Binding-site contacts:
Ligand atom O2' contacts residue VAL29 of chain 1.A at 2.7 Å (h-bond).
Ligand atom O2A contacts residue TYR32 of chain 1.A at 3.5 Å.
Ligand atom O6 contacts residue LYS117 of chain 1.A at 3.3 Å.
Ligand atom O2G contacts residue THR35 of chain 1.A at 3.0 Å (h-bond).
Ligand atom PB contacts residue MG1 of chain 1.J at 3.2 Å.
Ligand atom N3B contacts residue GLY13 of chain 1.A at 3.1 Å (h-bond).
Ligand atom N3 contacts residue GOL1 of chain 1.H at 3.2 Å (h-bond).
Ligand atom C1' contacts residue GOL1 of chain 1.H at 3.4 Å.
Ligand atom O1B contacts residue GLY13 of chain 1.A at 3.5 Å (h-bond).
Ligand atom O6 contacts residue ASN116 of chain 1.A at 3.3 Å (h-bond).
Ligand atom O1B contacts residue LYS16 of chain 1.A at 2.8 Å (salt-bridge).
Ligand atom O2G contacts residue MG1 of chain 1.J at 2.0 Å.
Ligand atom O6 contacts residue ASP119 of chain 1.A at 3.4 Å (salt-bridge).
Ligand atom O3G contacts residue LYS16 of chain 1.A at 2.6 Å (salt-bridge).
Ligand atom O1A contacts residue ALA18 of chain 1.A at 2.8 Å (h-bond).
Ligand atom O3G contacts residue GLY60 of chain 1.A at 2.9 Å (h-bond).
Ligand atom O6 contacts residue SER145 of chain 1.A at 3.5 Å.
Ligand atom O2B contacts residue MG1 of chain 1.J at 2.1 Å.
Ligand atom O3' contacts residue ASP30 of chain 1.A at 2.9 Å (salt-bridge).
Ligand atom O1G contacts residue PRO34 of chain 1.A at 3.5 Å.
Ligand atom O1A contacts residue GLY15 of chain 1.A at 3.2 Å.
Ligand atom N2 contacts residue ASP119 of chain 1.A at 2.8 Å (salt-bridge).
Ligand atom O1A contacts residue SER17 of chain 1.A at 3.3 Å (h-bond).
Ligand atom O6 contacts residue ALA146 of chain 1.A at 2.8 Å (h-bond).
Ligand atom O3G contacts residue GLY12 of chain 1.A at 3.5 Å.
Ligand atom O2' contacts residue ASP30 of chain 1.A at 3.1 Å (salt-bridge).
Ligand atom O2B contacts residue LYS16 of chain 1.A at 3.5 Å (salt-bridge).
Ligand atom O2' contacts residue PHE28 of chain 1.A at 3.1 Å.
Ligand atom N7 contacts residue ASN116 of chain 1.A at 3.1 Å (h-bond).
Ligand atom O1G contacts residue TYR32 of chain 1.A at 2.5 Å (h-bond).
Ligand atom O1B contacts residue GLY15 of chain 1.A at 3.0 Å (h-bond).
Ligand atom C2' contacts residue VAL29 of chain 1.A at 3.5 Å (hydrophobic).
Ligand atom PG contacts residue MG1 of chain 1.J at 3.2 Å.
Ligand atom N3B contacts residue MG1 of chain 1.J at 3.3 Å.
Ligand atom O2B contacts residue SER17 of chain 1.A at 2.9 Å (h-bond).
Ligand atom N1 contacts residue ASP119 of chain 1.A at 2.8 Å (salt-bridge).
Ligand atom O3A contacts residue GLY15 of chain 1.A at 3.2 Å (h-bond).
Ligand atom O4' contacts residue LYS117 of chain 1.A at 3.3 Å (salt-bridge).
Ligand atom O4' contacts residue GOL1 of chain 1.H at 3.2 Å (h-bond).
Ligand atom O1B contacts residue VAL14 of chain 1.A at 3.2 Å (h-bond).

A protein and the small-molecule ligand that binds it are described below.
Small molecule (SMILES): Nc1nc2c(ncn2[C@@H]2O[C@H](CO[P](=O)(O)O[P](=O)(O)NP(=O)(O)O)[C@@H](O)[C@H]2O)c(=O)[nH]1

Sequence of chain 1.A:
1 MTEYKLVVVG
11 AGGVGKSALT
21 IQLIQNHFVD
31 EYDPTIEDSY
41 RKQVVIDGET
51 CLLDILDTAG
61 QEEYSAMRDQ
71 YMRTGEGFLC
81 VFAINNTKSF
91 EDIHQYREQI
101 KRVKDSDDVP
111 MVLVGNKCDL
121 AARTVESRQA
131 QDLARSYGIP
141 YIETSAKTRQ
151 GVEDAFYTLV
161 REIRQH